The protein below binds the small molecule below.
Small molecule (SMILES): CC(C)CCC[C@@H](C)[C@H]1CC[C@H]2[C@@H]3CC=C4C[C@@H](O)CC[C@]4(C)[C@H]3CC[C@]12C

Binding-site contacts:
Ligand atom C6 contacts residue LEU608 of chain 1.E at 4.3 Å (hydrophobic).
Ligand atom C19 contacts residue PHE607 of chain 1.E at 3.3 Å (hydrophobic).
Ligand atom C20 contacts residue LEU358 of chain 1.E at 4.2 Å (hydrophobic).
Ligand atom C18 contacts residue ALA604 of chain 1.E at 3.6 Å (hydrophobic).
Ligand atom C4 contacts residue LEU608 of chain 1.E at 3.8 Å (hydrophobic).
Ligand atom C5 contacts residue LEU608 of chain 1.E at 4.2 Å (hydrophobic).
Ligand atom O1 contacts residue PHE612 of chain 1.E at 4.5 Å.
Ligand atom C20 contacts residue CYS603 of chain 1.E at 4.1 Å (hydrophobic).
Ligand atom C25 contacts residue LEU596 of chain 1.E at 3.3 Å (hydrophobic).
Ligand atom C25 contacts residue ILE355 of chain 1.E at 4.2 Å (hydrophobic).
Ligand atom C15 contacts residue ILE600 of chain 1.E at 4.5 Å (hydrophobic).
Ligand atom C24 contacts residue ILE355 of chain 1.E at 3.7 Å (hydrophobic).
Ligand atom C27 contacts residue ILE355 of chain 1.E at 4.4 Å (hydrophobic).
Ligand atom C18 contacts residue PHE607 of chain 1.E at 4.2 Å (hydrophobic).
Ligand atom C21 contacts residue LEU358 of chain 1.E at 3.3 Å (hydrophobic).
Ligand atom C26 contacts residue LEU596 of chain 1.E at 3.3 Å (hydrophobic).
Ligand atom C24 contacts residue LEU596 of chain 1.E at 3.5 Å (hydrophobic).
Ligand atom C26 contacts residue ILE600 of chain 1.E at 3.7 Å (hydrophobic).
Ligand atom C15 contacts residue ALA604 of chain 1.E at 4.1 Å (hydrophobic).
Ligand atom C23 contacts residue ILE600 of chain 1.E at 4.2 Å (hydrophobic).
Ligand atom C8 contacts residue ALA604 of chain 1.E at 4.2 Å (hydrophobic).
Ligand atom C23 contacts residue CYS603 of chain 1.E at 4.4 Å (hydrophobic).
Ligand atom C6 contacts residue MET559 of chain 1.E at 4.2 Å (hydrophobic).
Ligand atom C11 contacts residue PHE607 of chain 1.E at 4.4 Å (hydrophobic).
Ligand atom C18 contacts residue CYS603 of chain 1.E at 3.6 Å (hydrophobic).
Ligand atom C19 contacts residue LEU608 of chain 1.E at 4.3 Å (hydrophobic).
Ligand atom C2 contacts residue PHE612 of chain 1.E at 4.1 Å (hydrophobic).

Sequence of chain 1.E:
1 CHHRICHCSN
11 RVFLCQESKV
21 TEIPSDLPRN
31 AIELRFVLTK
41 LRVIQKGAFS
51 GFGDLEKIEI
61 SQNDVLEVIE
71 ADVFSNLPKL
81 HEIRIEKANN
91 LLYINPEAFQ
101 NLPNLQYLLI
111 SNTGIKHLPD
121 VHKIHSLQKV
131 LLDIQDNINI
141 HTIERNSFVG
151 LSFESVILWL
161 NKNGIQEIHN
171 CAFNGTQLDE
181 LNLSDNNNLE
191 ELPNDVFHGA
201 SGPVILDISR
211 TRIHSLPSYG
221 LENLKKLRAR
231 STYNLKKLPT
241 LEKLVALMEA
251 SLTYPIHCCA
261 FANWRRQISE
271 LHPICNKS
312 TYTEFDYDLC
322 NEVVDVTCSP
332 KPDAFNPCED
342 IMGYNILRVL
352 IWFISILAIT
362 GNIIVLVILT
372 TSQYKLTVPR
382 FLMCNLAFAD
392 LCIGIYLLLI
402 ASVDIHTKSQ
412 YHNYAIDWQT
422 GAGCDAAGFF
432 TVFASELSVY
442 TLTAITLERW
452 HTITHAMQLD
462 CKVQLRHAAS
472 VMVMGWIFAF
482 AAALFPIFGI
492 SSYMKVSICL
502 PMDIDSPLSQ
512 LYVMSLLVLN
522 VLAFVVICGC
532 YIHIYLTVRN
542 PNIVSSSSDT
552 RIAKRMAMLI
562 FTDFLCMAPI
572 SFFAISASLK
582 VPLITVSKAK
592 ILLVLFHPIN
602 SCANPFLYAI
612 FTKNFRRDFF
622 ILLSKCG